Binding-site contacts:
Ligand atom C3 contacts residue ASN103 of chain 1.C at 3.8 Å.
Ligand atom C1 contacts residue ASN103 of chain 1.C at 1.4 Å.
Ligand atom O5 contacts residue ASN103 of chain 1.C at 2.4 Å (h-bond).
Ligand atom C8 contacts residue ASN103 of chain 1.C at 3.8 Å.
Ligand atom C1 contacts residue GLY114 of chain 1.C at 4.4 Å.
Ligand atom C8 contacts residue THR102 of chain 1.C at 4.1 Å.
Ligand atom N2 contacts residue ASN103 of chain 1.C at 2.9 Å (h-bond).
Ligand atom C5 contacts residue ASN103 of chain 1.C at 3.6 Å.
Ligand atom C5 contacts residue GLY114 of chain 1.C at 4.2 Å.
Ligand atom O7 contacts residue ASN103 of chain 1.C at 3.3 Å (h-bond).
Ligand atom C6 contacts residue GLY114 of chain 1.C at 4.1 Å.
Ligand atom C7 contacts residue ASN103 of chain 1.C at 3.3 Å.
Ligand atom C2 contacts residue ASN103 of chain 1.C at 2.5 Å.
Ligand atom C4 contacts residue ASN103 of chain 1.C at 4.2 Å.
Ligand atom O5 contacts residue GLY114 of chain 1.C at 3.9 Å.

The small molecule below binds the protein below.
Small molecule (SMILES): CC(=O)N[C@@H]1[C@@H](O)[C@H](O)[C@@H](CO)O[C@H]1O

Sequence of chain 1.C:
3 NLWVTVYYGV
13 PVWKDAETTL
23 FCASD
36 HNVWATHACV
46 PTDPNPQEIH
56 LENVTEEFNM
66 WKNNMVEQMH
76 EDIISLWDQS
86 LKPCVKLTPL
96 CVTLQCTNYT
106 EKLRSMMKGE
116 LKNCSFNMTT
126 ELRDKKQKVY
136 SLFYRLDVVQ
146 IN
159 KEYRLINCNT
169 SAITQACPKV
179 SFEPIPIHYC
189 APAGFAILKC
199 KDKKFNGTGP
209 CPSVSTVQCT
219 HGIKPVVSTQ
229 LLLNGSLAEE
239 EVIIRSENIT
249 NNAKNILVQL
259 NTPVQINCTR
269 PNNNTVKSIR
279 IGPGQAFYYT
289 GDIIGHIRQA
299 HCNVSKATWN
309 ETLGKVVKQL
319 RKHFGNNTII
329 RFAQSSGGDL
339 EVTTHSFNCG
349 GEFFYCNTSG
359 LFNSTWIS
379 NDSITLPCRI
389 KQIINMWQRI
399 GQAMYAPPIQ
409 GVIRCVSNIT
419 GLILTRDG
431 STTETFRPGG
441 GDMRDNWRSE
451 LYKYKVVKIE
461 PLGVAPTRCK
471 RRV